Binding-site contacts:
Ligand atom O5 contacts residue ASN118 of chain 59.F at 1.8 Å (h-bond).
Ligand atom C6 contacts residue ASN118 of chain 59.F at 4.0 Å.
Ligand atom O7 contacts residue ALA117 of chain 59.F at 4.5 Å.
Ligand atom O5 contacts residue ALA117 of chain 59.F at 3.5 Å (h-bond).
Ligand atom C7 contacts residue PRO167 of chain 59.F at 3.9 Å (hydrophobic).
Ligand atom C5 contacts residue ASN118 of chain 59.F at 3.2 Å.
Ligand atom C8 contacts residue ASP164 of chain 59.F at 4.5 Å.
Ligand atom C4 contacts residue ASN118 of chain 59.F at 3.8 Å.
Ligand atom O7 contacts residue ASN118 of chain 59.F at 3.5 Å (h-bond).
Ligand atom C8 contacts residue PRO167 of chain 59.F at 3.7 Å (hydrophobic).
Ligand atom C2 contacts residue ALA117 of chain 59.F at 4.0 Å (hydrophobic).
Ligand atom O5 contacts residue GLN168 of chain 59.F at 4.0 Å.
Ligand atom C3 contacts residue ASN118 of chain 59.F at 3.8 Å.
Ligand atom N2 contacts residue PRO167 of chain 59.F at 4.0 Å.
Ligand atom C1 contacts residue ALA117 of chain 59.F at 3.9 Å (hydrophobic).
Ligand atom C5 contacts residue GLN168 of chain 59.F at 4.5 Å.
Ligand atom C6 contacts residue ALA117 of chain 59.F at 3.6 Å (hydrophobic).
Ligand atom C7 contacts residue ASN118 of chain 59.F at 3.9 Å.
Ligand atom C5 contacts residue ALA117 of chain 59.F at 4.2 Å (hydrophobic).
Ligand atom C1 contacts residue PRO167 of chain 59.F at 4.4 Å (hydrophobic).
Ligand atom O6 contacts residue ASN118 of chain 59.F at 4.0 Å.
Ligand atom N2 contacts residue ASN118 of chain 59.F at 3.6 Å.
Ligand atom C1 contacts residue GLN168 of chain 59.F at 4.0 Å.
Ligand atom C4 contacts residue ALA117 of chain 59.F at 4.2 Å (hydrophobic).
Ligand atom C2 contacts residue ASN118 of chain 59.F at 2.7 Å.
Ligand atom C1 contacts residue ASN118 of chain 59.F at 1.6 Å.
Ligand atom O6 contacts residue ALA117 of chain 59.F at 2.3 Å.

Sequence of chain 59.F:
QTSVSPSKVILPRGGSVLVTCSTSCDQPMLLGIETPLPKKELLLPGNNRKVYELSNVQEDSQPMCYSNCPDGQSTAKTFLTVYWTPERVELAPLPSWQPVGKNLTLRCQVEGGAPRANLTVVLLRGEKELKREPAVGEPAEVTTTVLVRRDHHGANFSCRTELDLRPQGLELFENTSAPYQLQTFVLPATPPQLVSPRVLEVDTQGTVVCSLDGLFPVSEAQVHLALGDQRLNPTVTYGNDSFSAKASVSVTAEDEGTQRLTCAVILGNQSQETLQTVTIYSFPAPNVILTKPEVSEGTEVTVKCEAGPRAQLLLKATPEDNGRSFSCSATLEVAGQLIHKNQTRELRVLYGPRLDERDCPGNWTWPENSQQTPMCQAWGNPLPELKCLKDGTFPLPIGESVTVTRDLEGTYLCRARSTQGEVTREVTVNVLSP

The protein below binds the small molecule below.
Small molecule (SMILES): CC(=O)N[C@@H]1[C@@H](O)[C@H](O)[C@@H](CO)O[C@H]1O